Binding-site contacts:
Ligand atom O3 contacts residue ILE55 of chain 1.D at 4.0 Å.
Ligand atom C1 contacts residue GLU42 of chain 1.D at 3.7 Å.
Ligand atom O1 contacts residue ASN50 of chain 1.D at 3.5 Å.
Ligand atom C2 contacts residue ARG303 of chain 1.E at 3.6 Å.
Ligand atom C3 contacts residue VAL306 of chain 1.E at 4.0 Å (hydrophobic).
Ligand atom O2 contacts residue TRP302 of chain 1.E at 3.5 Å.
Ligand atom C9 contacts residue ASN311 of chain 1.E at 3.8 Å.
Ligand atom C14 contacts residue THR305 of chain 1.E at 3.7 Å.
Ligand atom O3 contacts residue GLU42 of chain 1.D at 2.8 Å (salt-bridge).
Ligand atom C11 contacts residue ASP48 of chain 1.D at 3.6 Å.
Ligand atom C13 contacts residue HIS54 of chain 1.D at 3.5 Å.
Ligand atom C10 contacts residue ALA51 of chain 1.D at 3.5 Å (hydrophobic).
Ligand atom O1 contacts residue GLU310 of chain 1.E at 3.4 Å (salt-bridge).
Ligand atom C11 contacts residue ALA51 of chain 1.D at 3.8 Å (hydrophobic).
Ligand atom C7 contacts residue ALA51 of chain 1.D at 3.8 Å (hydrophobic).
Ligand atom C2 contacts residue VAL306 of chain 1.E at 3.9 Å (hydrophobic).
Ligand atom C7 contacts residue HIS54 of chain 1.D at 3.6 Å.
Ligand atom C14 contacts residue HIS54 of chain 1.D at 3.3 Å.
Ligand atom C8 contacts residue THR305 of chain 1.E at 3.3 Å.
Ligand atom C6 contacts residue VAL44 of chain 1.D at 4.0 Å (hydrophobic).
Ligand atom C13 contacts residue HIS308 of chain 1.E at 3.2 Å.
Ligand atom C2 contacts residue TRP302 of chain 1.E at 4.0 Å (hydrophobic).
Ligand atom O3 contacts residue VAL44 of chain 1.D at 3.9 Å.
Ligand atom C9 contacts residue THR305 of chain 1.E at 3.9 Å.
Ligand atom C4 contacts residue ASP58 of chain 1.D at 3.4 Å.
Ligand atom C2 contacts residue GLU42 of chain 1.D at 3.6 Å.
Ligand atom C8 contacts residue HIS54 of chain 1.D at 4.0 Å.
Ligand atom C12 contacts residue GLU310 of chain 1.E at 3.6 Å.
Ligand atom C8 contacts residue ASN311 of chain 1.E at 3.9 Å.
Ligand atom C3 contacts residue ASP58 of chain 1.D at 3.5 Å.
Ligand atom O2 contacts residue ASP58 of chain 1.D at 2.7 Å (salt-bridge).
Ligand atom C11 contacts residue GLU310 of chain 1.E at 3.6 Å.
Ligand atom C4 contacts residue VAL306 of chain 1.E at 4.0 Å (hydrophobic).
Ligand atom C4 contacts residue ILE55 of chain 1.D at 3.9 Å (hydrophobic).
Ligand atom C1 contacts residue VAL306 of chain 1.E at 3.8 Å (hydrophobic).
Ligand atom C4 contacts residue THR305 of chain 1.E at 3.6 Å.
Ligand atom C12 contacts residue ASN50 of chain 1.D at 3.8 Å.
Ligand atom C14 contacts residue HIS308 of chain 1.E at 3.6 Å.
Ligand atom C10 contacts residue ASN311 of chain 1.E at 3.6 Å.
Ligand atom O2 contacts residue ARG303 of chain 1.E at 3.1 Å.

The small molecule below binds the protein below.
Small molecule (SMILES): Oc1ccc(/C=C/c2cc(O)cc(O)c2)cc1

Sequence of chain 1.E:
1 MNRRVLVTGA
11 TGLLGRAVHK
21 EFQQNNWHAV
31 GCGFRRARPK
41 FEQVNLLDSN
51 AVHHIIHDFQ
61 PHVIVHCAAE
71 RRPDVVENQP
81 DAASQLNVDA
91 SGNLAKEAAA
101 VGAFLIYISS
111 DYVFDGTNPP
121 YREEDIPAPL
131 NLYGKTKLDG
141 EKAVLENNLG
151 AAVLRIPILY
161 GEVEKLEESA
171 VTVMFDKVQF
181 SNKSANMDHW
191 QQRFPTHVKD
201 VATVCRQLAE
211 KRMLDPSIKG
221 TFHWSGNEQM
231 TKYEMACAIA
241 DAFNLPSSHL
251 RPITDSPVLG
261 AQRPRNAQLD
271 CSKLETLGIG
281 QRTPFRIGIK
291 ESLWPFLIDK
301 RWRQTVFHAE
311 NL

Sequence of chain 1.D:
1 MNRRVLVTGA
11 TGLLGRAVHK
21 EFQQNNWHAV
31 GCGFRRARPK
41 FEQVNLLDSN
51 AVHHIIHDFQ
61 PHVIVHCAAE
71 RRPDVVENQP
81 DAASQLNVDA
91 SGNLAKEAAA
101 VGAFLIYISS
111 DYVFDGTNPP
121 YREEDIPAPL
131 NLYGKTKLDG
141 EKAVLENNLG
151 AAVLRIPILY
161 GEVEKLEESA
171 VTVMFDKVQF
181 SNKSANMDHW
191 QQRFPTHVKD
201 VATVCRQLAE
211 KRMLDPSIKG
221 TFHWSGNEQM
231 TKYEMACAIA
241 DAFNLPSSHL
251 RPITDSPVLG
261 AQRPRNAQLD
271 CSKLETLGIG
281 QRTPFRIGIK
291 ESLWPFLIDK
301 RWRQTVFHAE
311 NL